This small molecule binds to this protein.
Small molecule (SMILES): CC[C@H](C)[C@H](NC(=O)CNC(=O)[C@H](C)N)C(=O)N[C@@H](CC(C)C)C(=O)N[C@H](C(=O)N[C@@H](CC(C)C)C(=O)N1CCC[C@H]1C(=O)N[C@@H](C)C=O)[C@@H](C)CC

Binding-site contacts:
Ligand atom O contacts residue TYR70 of chain 1.C at 3.4 Å.
Ligand atom CD contacts residue LEU62 of chain 1.C at 3.7 Å (hydrophobic).
Ligand atom CG1 contacts residue VAL90 of chain 1.C at 3.9 Å (hydrophobic).
Ligand atom CD1 contacts residue VAL90 of chain 1.C at 3.9 Å (hydrophobic).
Ligand atom C contacts residue TYR70 of chain 1.C at 4.0 Å (hydrophobic).
Ligand atom CA contacts residue VAL91 of chain 1.C at 3.5 Å (hydrophobic).
Ligand atom O contacts residue LEU93 of chain 1.C at 2.8 Å (h-bond).
Ligand atom CA contacts residue GLU68 of chain 1.C at 3.5 Å.
Ligand atom CA contacts residue VAL91 of chain 1.C at 3.4 Å (hydrophobic).
Ligand atom O contacts residue LEU62 of chain 1.C at 3.1 Å.
Ligand atom N contacts residue SER89 of chain 1.C at 3.8 Å.
Ligand atom N contacts residue VAL91 of chain 1.C at 2.5 Å (h-bond).
Ligand atom CG contacts residue VAL91 of chain 1.C at 4.1 Å (hydrophobic).
Ligand atom C contacts residue VAL91 of chain 1.C at 3.4 Å (hydrophobic).
Ligand atom C contacts residue VAL91 of chain 1.C at 3.6 Å (hydrophobic).
Ligand atom CB contacts residue VAL91 of chain 1.C at 3.2 Å (hydrophobic).
Ligand atom CD1 contacts residue LEU93 of chain 1.C at 4.0 Å (hydrophobic).
Ligand atom O contacts residue VAL91 of chain 1.C at 2.6 Å (h-bond).
Ligand atom CB contacts residue GLU68 of chain 1.C at 3.3 Å.
Ligand atom C contacts residue GLU68 of chain 1.C at 4.2 Å.
Ligand atom O contacts residue VAL92 of chain 1.C at 3.4 Å.
Ligand atom CD1 contacts residue SER89 of chain 1.C at 3.3 Å.
Ligand atom C contacts residue LEU93 of chain 1.C at 3.9 Å (hydrophobic).
Ligand atom CG1 contacts residue TYR70 of chain 1.C at 3.4 Å (hydrophobic).
Ligand atom CD1 contacts residue TYR70 of chain 1.C at 3.9 Å (hydrophobic).
Ligand atom N contacts residue GLU68 of chain 1.C at 4.1 Å.
Ligand atom CA contacts residue GLU68 of chain 1.C at 3.7 Å.
Ligand atom CB contacts residue PRO61 of chain 1.C at 3.9 Å (hydrophobic).
Ligand atom CD2 contacts residue LEU128 of chain 1.C at 3.7 Å (hydrophobic).
Ligand atom CD1 contacts residue VAL91 of chain 1.C at 3.8 Å (hydrophobic).
Ligand atom O contacts residue VAL90 of chain 1.C at 3.5 Å.
Ligand atom CG2 contacts residue VAL90 of chain 1.C at 3.8 Å (hydrophobic).
Ligand atom O contacts residue TYR70 of chain 1.C at 3.7 Å.
Ligand atom CA contacts residue TYR70 of chain 1.C at 3.7 Å (hydrophobic).
Ligand atom CD1 contacts residue VAL92 of chain 1.C at 3.8 Å (hydrophobic).
Ligand atom CA contacts residue LEU62 of chain 1.C at 4.1 Å (hydrophobic).
Ligand atom C contacts residue LEU62 of chain 1.C at 3.9 Å (hydrophobic).
Ligand atom CG contacts residue PRO61 of chain 1.C at 3.7 Å (hydrophobic).
Ligand atom CG2 contacts residue VAL91 of chain 1.C at 3.7 Å (hydrophobic).
Ligand atom CD2 contacts residue TRP127 of chain 1.C at 3.7 Å (hydrophobic).

Sequence of chain 1.C:
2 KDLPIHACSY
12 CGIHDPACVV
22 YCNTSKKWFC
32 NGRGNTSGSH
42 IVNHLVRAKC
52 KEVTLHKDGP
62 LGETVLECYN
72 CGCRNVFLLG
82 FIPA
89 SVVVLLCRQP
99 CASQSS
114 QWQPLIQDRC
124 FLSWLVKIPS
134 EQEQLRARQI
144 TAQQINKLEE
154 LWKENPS